A small-molecule ligand and the protein it binds are described below.
Small molecule (SMILES): CC(=O)N[C@H]1[C@H](O[C@H]2[C@H](O)[C@@H](NC(C)=O)CO[C@@H]2CO)O[C@H](CO)[C@@H](O[C@@H]2O[C@H](CO[C@H]3O[C@H](CO)[C@@H](O)[C@H](O[C@@H]4O[C@H](CO)[C@@H](O)[C@H](O)[C@@H]4O)[C@@H]3O)[C@@H](O)[C@H](O[C@@H]3O[C@H](CO[C@H]4O[C@H](CO)[C@@H](O)[C@H](O)[C@@H]4O)[C@@H](O)[C@H](O)[C@@H]3O)[C@@H]2O)[C@@H]1O

Sequence of chain 1.B:
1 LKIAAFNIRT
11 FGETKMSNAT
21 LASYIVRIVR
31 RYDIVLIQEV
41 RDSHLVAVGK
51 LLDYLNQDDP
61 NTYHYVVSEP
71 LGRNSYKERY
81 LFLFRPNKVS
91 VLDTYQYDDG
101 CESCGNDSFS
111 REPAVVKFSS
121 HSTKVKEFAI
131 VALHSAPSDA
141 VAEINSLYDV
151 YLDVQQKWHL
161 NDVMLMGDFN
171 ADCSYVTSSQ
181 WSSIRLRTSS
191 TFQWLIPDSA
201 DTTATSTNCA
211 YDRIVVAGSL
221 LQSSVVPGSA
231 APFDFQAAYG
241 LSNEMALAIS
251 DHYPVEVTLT

Binding-site contacts:
Ligand atom C8 contacts residue ASN18 of chain 1.B at 4.5 Å.
Ligand atom O6 contacts residue LEU21 of chain 1.B at 4.0 Å.
Ligand atom C8 contacts residue MET245 of chain 1.B at 3.9 Å (hydrophobic).
Ligand atom N2 contacts residue ASN18 of chain 1.B at 3.0 Å (h-bond).
Ligand atom C6 contacts residue MET245 of chain 1.B at 4.4 Å (hydrophobic).
Ligand atom O7 contacts residue GLU244 of chain 1.B at 3.9 Å.
Ligand atom C5 contacts residue ASN18 of chain 1.B at 3.7 Å.
Ligand atom C7 contacts residue ASN18 of chain 1.B at 3.3 Å.
Ligand atom C6 contacts residue ALA248 of chain 1.B at 3.9 Å (hydrophobic).
Ligand atom C8 contacts residue SER242 of chain 1.B at 4.3 Å.
Ligand atom C8 contacts residue GLU244 of chain 1.B at 4.5 Å.
Ligand atom C1 contacts residue ASN18 of chain 1.B at 1.5 Å.
Ligand atom C4 contacts residue ASN18 of chain 1.B at 4.3 Å.
Ligand atom O7 contacts residue ASN18 of chain 1.B at 3.4 Å (h-bond).
Ligand atom C6 contacts residue SER242 of chain 1.B at 3.5 Å.
Ligand atom C3 contacts residue ASN18 of chain 1.B at 3.8 Å.
Ligand atom O6 contacts residue ALA248 of chain 1.B at 3.5 Å.
Ligand atom O5 contacts residue ASN18 of chain 1.B at 2.3 Å (h-bond).
Ligand atom C5 contacts residue SER242 of chain 1.B at 4.1 Å.
Ligand atom O5 contacts residue LEU21 of chain 1.B at 3.9 Å.
Ligand atom C2 contacts residue ASN18 of chain 1.B at 2.5 Å.